Binding-site contacts:
Ligand atom C38 contacts residue TRP37 of chain 1.C at 3.5 Å (hydrophobic).
Ligand atom C38 contacts residue TYR47 of chain 1.C at 3.5 Å (hydrophobic).
Ligand atom O01 contacts residue SER60 of chain 1.C at 2.5 Å (h-bond).
Ligand atom C19 contacts residue TYR47 of chain 1.C at 3.8 Å (hydrophobic).
Ligand atom C32 contacts residue TYR61 of chain 1.C at 3.8 Å (hydrophobic).
Ligand atom C05 contacts residue HIS59 of chain 1.C at 3.5 Å.
Ligand atom C14 contacts residue PRO48 of chain 1.C at 3.8 Å (hydrophobic).
Ligand atom C34 contacts residue ARG18 of chain 1.C at 3.7 Å.
Ligand atom C34 contacts residue ASN16 of chain 1.C at 3.3 Å.
Ligand atom C02 contacts residue HIS64 of chain 1.C at 3.5 Å.
Ligand atom C03 contacts residue TYR47 of chain 1.C at 3.7 Å (hydrophobic).
Ligand atom C10 contacts residue ILE58 of chain 1.C at 3.7 Å (hydrophobic).
Ligand atom O37 contacts residue TYR61 of chain 1.C at 3.5 Å.
Ligand atom C04 contacts residue HIS59 of chain 1.C at 3.2 Å.
Ligand atom O36 contacts residue TYR61 of chain 1.C at 3.7 Å.
Ligand atom C03 contacts residue HIS59 of chain 1.C at 3.5 Å.
Ligand atom C24 contacts residue TYR61 of chain 1.C at 3.5 Å (hydrophobic).
Ligand atom C02 contacts residue SER60 of chain 1.C at 3.5 Å.
Ligand atom O36 contacts residue PHE40 of chain 1.C at 3.4 Å.
Ligand atom C17 contacts residue PRO35 of chain 1.C at 3.7 Å (hydrophobic).
Ligand atom C02 contacts residue TRP37 of chain 1.C at 3.7 Å (hydrophobic).
Ligand atom C35 contacts residue TYR61 of chain 1.C at 3.6 Å (hydrophobic).
Ligand atom N16 contacts residue PRO48 of chain 1.C at 3.5 Å.
Ligand atom C28 contacts residue TYR47 of chain 1.C at 3.5 Å (hydrophobic).
Ligand atom C31 contacts residue TYR61 of chain 1.C at 3.5 Å (hydrophobic).
Ligand atom O01 contacts residue HIS64 of chain 1.C at 2.7 Å (h-bond).
Ligand atom C17 contacts residue PRO48 of chain 1.C at 2.9 Å (hydrophobic).
Ligand atom N30 contacts residue TYR61 of chain 1.C at 3.8 Å.
Ligand atom C11 contacts residue ILE58 of chain 1.C at 3.2 Å (hydrophobic).
Ligand atom C38 contacts residue HIS64 of chain 1.C at 3.7 Å.
Ligand atom F33 contacts residue TYR61 of chain 1.C at 3.4 Å.
Ligand atom C03 contacts residue TRP66 of chain 1.C at 3.4 Å (hydrophobic).
Ligand atom C02 contacts residue TRP66 of chain 1.C at 3.7 Å (hydrophobic).
Ligand atom O22 contacts residue TYR47 of chain 1.C at 2.8 Å (h-bond).
Ligand atom C05 contacts residue TYR47 of chain 1.C at 3.6 Å (hydrophobic).
Ligand atom O36 contacts residue HIS64 of chain 1.C at 3.4 Å.
Ligand atom O01 contacts residue TYR61 of chain 1.C at 3.6 Å.
Ligand atom C35 contacts residue ARG18 of chain 1.C at 3.6 Å.
Ligand atom C17 contacts residue LEU50 of chain 1.C at 3.4 Å (hydrophobic).
Ligand atom N06 contacts residue HIS59 of chain 1.C at 2.9 Å (h-bond).

Sequence of chain 1.C:
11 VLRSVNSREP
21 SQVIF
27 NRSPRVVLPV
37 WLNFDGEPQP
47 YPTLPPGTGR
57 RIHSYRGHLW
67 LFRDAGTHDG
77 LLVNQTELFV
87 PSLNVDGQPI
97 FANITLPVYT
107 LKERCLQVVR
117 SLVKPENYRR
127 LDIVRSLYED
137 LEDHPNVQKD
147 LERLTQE

This small molecule binds to this protein.
Small molecule (SMILES): Cc1cc(-c2scnc2C)ccc1[C@H](C)NC(=O)[C@@H]1C[C@@H](O)CN1C(=O)[C@@H](NC(=O)C1(F)CC1)C(C)(C)C